Sequence of chain 8.A:
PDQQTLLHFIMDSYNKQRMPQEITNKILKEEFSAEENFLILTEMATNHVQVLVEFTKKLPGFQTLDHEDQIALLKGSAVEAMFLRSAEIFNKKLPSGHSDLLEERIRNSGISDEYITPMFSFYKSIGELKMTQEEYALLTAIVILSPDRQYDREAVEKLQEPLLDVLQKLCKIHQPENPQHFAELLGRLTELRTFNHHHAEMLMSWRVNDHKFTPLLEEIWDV

Binding-site contacts:
Ligand atom C3 contacts residue PHE41 of chain 8.A at 3.5 Å (hydrophobic).
Ligand atom C19 contacts residue ARG88 of chain 8.A at 3.6 Å.
Ligand atom C9 contacts residue LEU44 of chain 8.A at 3.5 Å (hydrophobic).
Ligand atom C1 contacts residue THR45 of chain 8.A at 3.8 Å.
Ligand atom C23 contacts residue SER99 of chain 8.A at 3.6 Å.
Ligand atom C2 contacts residue THR45 of chain 8.A at 3.7 Å.
Ligand atom C26 contacts residue ILE92 of chain 8.A at 3.6 Å (hydrophobic).
Ligand atom C27 contacts residue LEU97 of chain 8.A at 3.5 Å (hydrophobic).
Ligand atom N6 contacts residue TRP211 of chain 8.A at 3.6 Å.
Ligand atom N6 contacts residue HIS204 of chain 8.A at 3.0 Å (h-bond).
Ligand atom C18 contacts residue HIS51 of chain 8.A at 3.7 Å.
Ligand atom C24 contacts residue ILE92 of chain 8.A at 3.6 Å (hydrophobic).
Ligand atom O28 contacts residue SER99 of chain 8.A at 2.8 Å (h-bond).
Ligand atom O5 contacts residue TRP211 of chain 8.A at 3.2 Å.
Ligand atom C35 contacts residue PHE86 of chain 8.A at 3.4 Å (hydrophobic).
Ligand atom C34 contacts residue TYR126 of chain 8.A at 3.4 Å (hydrophobic).
Ligand atom C3 contacts residue THR45 of chain 8.A at 3.5 Å.
Ligand atom C1 contacts residue TRP226 of chain 8.A at 3.7 Å (hydrophobic).
Ligand atom CL32 contacts residue ILE114 of chain 8.A at 3.8 Å.
Ligand atom C27 contacts residue ARG88 of chain 8.A at 3.6 Å.
Ligand atom C2 contacts residue LEU44 of chain 8.A at 3.8 Å (hydrophobic).
Ligand atom O29 contacts residue ARG88 of chain 8.A at 2.9 Å (salt-bridge).
Ligand atom C24 contacts residue THR27 of chain 8.A at 3.8 Å.
Ligand atom C34 contacts residue SER89 of chain 8.A at 3.8 Å.
Ligand atom C20 contacts residue MET22 of chain 8.A at 3.7 Å (hydrophobic).
Ligand atom C34 contacts residue PHE86 of chain 8.A at 3.6 Å (hydrophobic).
Ligand atom C22 contacts residue MET22 of chain 8.A at 3.7 Å (hydrophobic).
Ligand atom C20 contacts residue ILE92 of chain 8.A at 3.5 Å (hydrophobic).
Ligand atom C33 contacts residue MET122 of chain 8.A at 3.9 Å (hydrophobic).
Ligand atom C12 contacts residue ALA48 of chain 8.A at 3.7 Å (hydrophobic).
Ligand atom O28 contacts residue LEU97 of chain 8.A at 3.4 Å.
Ligand atom C25 contacts residue ILE92 of chain 8.A at 3.3 Å (hydrophobic).
Ligand atom C33 contacts residue TYR126 of chain 8.A at 3.5 Å (hydrophobic).
Ligand atom C19 contacts residue HIS51 of chain 8.A at 3.8 Å.
Ligand atom C23 contacts residue THR27 of chain 8.A at 3.3 Å.
Ligand atom O5 contacts residue HIS204 of chain 8.A at 3.6 Å.
Ligand atom CL37 contacts residue MET85 of chain 8.A at 3.6 Å.
Ligand atom N21 contacts residue MET22 of chain 8.A at 3.3 Å.
Ligand atom CL37 contacts residue HIS204 of chain 8.A at 3.5 Å.
Ligand atom C3 contacts residue TRP211 of chain 8.A at 3.8 Å (hydrophobic).

A small-molecule ligand and the protein it binds are described below.
Small molecule (SMILES): CC(C)c1onc(-c2c(Cl)cccc2Cl)c1COc1ccc(-c2ccc3nc(C(=O)O)ccc3c2)cc1